Sequence of chain 1.A:
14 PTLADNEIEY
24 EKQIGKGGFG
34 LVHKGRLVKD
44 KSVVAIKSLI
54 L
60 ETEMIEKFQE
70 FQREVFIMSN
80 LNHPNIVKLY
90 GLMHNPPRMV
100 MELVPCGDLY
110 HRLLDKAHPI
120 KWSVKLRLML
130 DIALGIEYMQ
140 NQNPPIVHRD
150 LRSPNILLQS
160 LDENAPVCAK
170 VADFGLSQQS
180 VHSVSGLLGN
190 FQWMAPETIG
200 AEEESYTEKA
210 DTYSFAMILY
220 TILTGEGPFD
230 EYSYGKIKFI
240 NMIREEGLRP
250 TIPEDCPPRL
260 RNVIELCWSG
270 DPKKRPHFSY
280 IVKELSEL

Binding-site contacts:
Ligand atom FAE contacts residue MET100 of chain 1.A at 3.3 Å.
Ligand atom N1 contacts residue VAL103 of chain 1.A at 3.1 Å (h-bond).
Ligand atom OAT contacts residue VAL103 of chain 1.A at 3.4 Å (h-bond).
Ligand atom FAE contacts residue ALA48 of chain 1.A at 3.9 Å.
Ligand atom OAT contacts residue LEU102 of chain 1.A at 3.7 Å.
Ligand atom CAK contacts residue ILE27 of chain 1.A at 3.4 Å (hydrophobic).
Ligand atom FAE contacts residue VAL86 of chain 1.A at 3.8 Å.
Ligand atom FAC contacts residue ASP107 of chain 1.A at 4.0 Å.
Ligand atom NAR contacts residue ILE27 of chain 1.A at 3.6 Å.
Ligand atom C6 contacts residue ALA48 of chain 1.A at 3.6 Å (hydrophobic).
Ligand atom CAO contacts residue ILE27 of chain 1.A at 3.4 Å (hydrophobic).
Ligand atom FAF contacts residue VAL35 of chain 1.A at 3.6 Å.
Ligand atom CAL contacts residue GLY28 of chain 1.A at 3.7 Å.
Ligand atom N1 contacts residue LEU102 of chain 1.A at 3.8 Å.
Ligand atom NAS contacts residue VAL35 of chain 1.A at 3.9 Å.
Ligand atom CAZ contacts residue VAL103 of chain 1.A at 3.7 Å (hydrophobic).
Ligand atom C2 contacts residue VAL103 of chain 1.A at 3.6 Å (hydrophobic).
Ligand atom C4 contacts residue LEU156 of chain 1.A at 3.6 Å (hydrophobic).
Ligand atom C6 contacts residue LEU156 of chain 1.A at 3.7 Å (hydrophobic).
Ligand atom C2 contacts residue ILE27 of chain 1.A at 3.7 Å (hydrophobic).
Ligand atom CAH contacts residue GLY106 of chain 1.A at 3.7 Å.
Ligand atom CAW contacts residue GLY106 of chain 1.A at 3.6 Å.
Ligand atom FAC contacts residue ILE27 of chain 1.A at 4.0 Å.
Ligand atom FAD contacts residue ASP172 of chain 1.A at 3.6 Å.
Ligand atom NAR contacts residue LEU102 of chain 1.A at 4.0 Å.
Ligand atom FAE contacts residue GLU101 of chain 1.A at 3.6 Å.
Ligand atom CAY contacts residue ILE27 of chain 1.A at 3.7 Å (hydrophobic).
Ligand atom FAD contacts residue ALA171 of chain 1.A at 3.9 Å.
Ligand atom FAF contacts residue LYS50 of chain 1.A at 3.7 Å.
Ligand atom CAY contacts residue VAL103 of chain 1.A at 3.5 Å (hydrophobic).
Ligand atom CBA contacts residue GLY106 of chain 1.A at 4.0 Å.
Ligand atom N3 contacts residue ILE27 of chain 1.A at 3.7 Å.
Ligand atom OAT contacts residue PRO104 of chain 1.A at 3.7 Å.
Ligand atom NAR contacts residue VAL103 of chain 1.A at 2.9 Å (h-bond).
Ligand atom C6 contacts residue GLU101 of chain 1.A at 3.4 Å.
Ligand atom FAD contacts residue LEU156 of chain 1.A at 3.6 Å.
Ligand atom CAA contacts residue PRO104 of chain 1.A at 3.3 Å (hydrophobic).
Ligand atom C5 contacts residue LEU156 of chain 1.A at 3.5 Å (hydrophobic).
Ligand atom CAL contacts residue ILE27 of chain 1.A at 3.6 Å (hydrophobic).
Ligand atom C6 contacts residue VAL103 of chain 1.A at 3.8 Å (hydrophobic).

A protein and the small-molecule ligand that binds it are described below.
Small molecule (SMILES): COc1cc(C(=O)N2CCOCC2)c(F)cc1Nc1ncc(C(F)(F)F)c(NC2CC2)n1